Sequence of chain 1.D:
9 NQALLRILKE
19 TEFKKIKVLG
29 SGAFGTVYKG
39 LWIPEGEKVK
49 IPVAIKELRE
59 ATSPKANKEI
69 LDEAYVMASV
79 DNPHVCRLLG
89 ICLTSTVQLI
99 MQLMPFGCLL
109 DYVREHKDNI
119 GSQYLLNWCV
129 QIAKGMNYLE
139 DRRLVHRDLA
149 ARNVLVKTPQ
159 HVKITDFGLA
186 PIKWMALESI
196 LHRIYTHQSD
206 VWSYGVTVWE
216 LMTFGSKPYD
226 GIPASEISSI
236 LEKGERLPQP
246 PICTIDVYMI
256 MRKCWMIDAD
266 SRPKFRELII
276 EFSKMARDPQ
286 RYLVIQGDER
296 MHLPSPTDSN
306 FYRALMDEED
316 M

Sequence of chain 2.C:
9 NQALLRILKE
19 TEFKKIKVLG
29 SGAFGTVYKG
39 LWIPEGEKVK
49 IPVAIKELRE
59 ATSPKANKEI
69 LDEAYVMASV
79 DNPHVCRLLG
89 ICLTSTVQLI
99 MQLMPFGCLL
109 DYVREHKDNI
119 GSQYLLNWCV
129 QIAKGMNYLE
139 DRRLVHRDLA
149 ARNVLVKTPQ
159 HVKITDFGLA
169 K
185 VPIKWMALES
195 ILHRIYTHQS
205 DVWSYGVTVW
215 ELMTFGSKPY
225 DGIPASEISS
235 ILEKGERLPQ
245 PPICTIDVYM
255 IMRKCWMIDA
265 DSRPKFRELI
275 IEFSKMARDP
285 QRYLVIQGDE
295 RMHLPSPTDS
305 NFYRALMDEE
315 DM

Binding-site contacts:
Ligand atom C27 contacts residue ASP164 of chain 1.D at 3.0 Å.
Ligand atom C8 contacts residue CYS106 of chain 1.D at 2.5 Å (hydrophobic).
Ligand atom C4 contacts residue GLY105 of chain 1.D at 3.6 Å.
Ligand atom C9 contacts residue ARG150 of chain 1.D at 3.6 Å.
Ligand atom N3 contacts residue LEU101 of chain 1.D at 3.5 Å.
Ligand atom C22 contacts residue VAL35 of chain 1.D at 3.6 Å (hydrophobic).
Ligand atom O1 contacts residue LEU27 of chain 1.D at 3.6 Å.
Ligand atom C6 contacts residue GLY105 of chain 1.D at 3.4 Å.
Ligand atom C1 contacts residue CYS106 of chain 1.D at 3.7 Å (hydrophobic).
Ligand atom C21 contacts residue VAL35 of chain 1.D at 3.3 Å (hydrophobic).
Ligand atom N3 contacts residue MET102 of chain 1.D at 3.4 Å (h-bond).
Ligand atom C6 contacts residue CYS106 of chain 1.D at 3.7 Å (hydrophobic).
Ligand atom C25 contacts residue VAL35 of chain 1.D at 3.7 Å (hydrophobic).
Ligand atom N contacts residue CYS106 of chain 1.D at 3.6 Å.
Ligand atom N6 contacts residue VNS1 of chain 1.L at 3.7 Å.
Ligand atom C5 contacts residue LEU27 of chain 1.D at 3.8 Å (hydrophobic).
Ligand atom C19 contacts residue VAL35 of chain 1.D at 3.7 Å (hydrophobic).
Ligand atom C14 contacts residue PRO103 of chain 1.D at 3.4 Å (hydrophobic).
Ligand atom N4 contacts residue LEU101 of chain 1.D at 3.3 Å.
Ligand atom C7 contacts residue CYS106 of chain 1.D at 3.0 Å (hydrophobic).
Ligand atom C27 contacts residue VNS1 of chain 1.L at 3.8 Å.
Ligand atom C28 contacts residue LEU27 of chain 1.D at 3.4 Å (hydrophobic).
Ligand atom C26 contacts residue VAL35 of chain 1.D at 3.6 Å (hydrophobic).
Ligand atom C1 contacts residue GLY105 of chain 1.D at 3.5 Å.
Ligand atom O contacts residue CYS106 of chain 1.D at 3.2 Å.
Ligand atom C9 contacts residue CYS106 of chain 1.D at 1.8 Å (hydrophobic).
Ligand atom C16 contacts residue ALA52 of chain 1.D at 3.4 Å (hydrophobic).
Ligand atom N4 contacts residue MET102 of chain 1.D at 3.3 Å (h-bond).
Ligand atom N3 contacts residue LEU27 of chain 1.D at 3.7 Å.
Ligand atom C4 contacts residue LEU27 of chain 1.D at 3.7 Å (hydrophobic).
Ligand atom C16 contacts residue LEU153 of chain 1.D at 3.7 Å (hydrophobic).
Ligand atom O1 contacts residue MET102 of chain 1.D at 3.6 Å.
Ligand atom N6 contacts residue VAL35 of chain 1.D at 3.5 Å.
Ligand atom C20 contacts residue VNS1 of chain 1.L at 3.3 Å.
Ligand atom O1 contacts residue LEU101 of chain 1.D at 3.5 Å.
Ligand atom C17 contacts residue ALA52 of chain 1.D at 3.7 Å (hydrophobic).
Ligand atom C3 contacts residue GLY105 of chain 1.D at 3.8 Å.
Ligand atom C5 contacts residue GLY105 of chain 1.D at 3.4 Å.
Ligand atom C16 contacts residue GLN100 of chain 1.D at 3.6 Å.
Ligand atom C17 contacts residue LEU153 of chain 1.D at 3.6 Å (hydrophobic).

This small molecule binds to this protein.
Small molecule (SMILES): C=CC(=O)Nc1cc(Nc2nccc(-c3cn(C)c4ccccc34)n2)c(OC)cc1N(C)CCN(C)C